Binding-site contacts:
Ligand atom C7 contacts residue ASN82 of chain 1.A at 3.3 Å.
Ligand atom C3 contacts residue ASN82 of chain 1.A at 3.8 Å.
Ligand atom C8 contacts residue ASN82 of chain 1.A at 4.4 Å.
Ligand atom C5 contacts residue ASN82 of chain 1.A at 3.7 Å.
Ligand atom N2 contacts residue ASN82 of chain 1.A at 2.8 Å (h-bond).
Ligand atom C4 contacts residue ASN82 of chain 1.A at 4.2 Å.
Ligand atom O7 contacts residue ASN82 of chain 1.A at 3.5 Å (h-bond).
Ligand atom O5 contacts residue ASN82 of chain 1.A at 2.4 Å (h-bond).
Ligand atom C1 contacts residue ASN82 of chain 1.A at 1.4 Å.
Ligand atom C2 contacts residue ASN82 of chain 1.A at 2.4 Å.

Sequence of chain 1.A:
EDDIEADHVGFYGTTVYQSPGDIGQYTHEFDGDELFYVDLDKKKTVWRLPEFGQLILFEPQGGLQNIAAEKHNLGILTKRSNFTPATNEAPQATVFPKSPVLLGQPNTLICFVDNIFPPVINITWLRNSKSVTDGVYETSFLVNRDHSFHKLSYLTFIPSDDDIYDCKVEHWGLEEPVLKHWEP

This protein binds this small molecule.
Small molecule (SMILES): CC(=O)N[C@@H]1[C@@H](O)[C@H](O)[C@@H](CO)O[C@H]1O